Binding-site contacts:
Ligand atom C1 contacts residue PRO66 of chain 1.A at 4.4 Å (hydrophobic).
Ligand atom C18 contacts residue TRD1 of chain 1.M at 4.3 Å.
Ligand atom C43 contacts residue PHE489 of chain 1.A at 4.1 Å (hydrophobic).
Ligand atom C40 contacts residue PHE486 of chain 1.A at 3.6 Å (hydrophobic).
Ligand atom C57 contacts residue PHE46 of chain 1.A at 4.2 Å (hydrophobic).
Ligand atom O5 contacts residue PHE46 of chain 1.A at 4.1 Å.
Ligand atom C28 contacts residue MET37 of chain 1.A at 4.3 Å (hydrophobic).
Ligand atom C31 contacts residue TRD1 of chain 1.M at 3.9 Å.
Ligand atom O16 contacts residue PRO66 of chain 1.A at 4.1 Å.
Ligand atom C37 contacts residue PHE489 of chain 1.A at 4.1 Å (hydrophobic).
Ligand atom C25 contacts residue TRD1 of chain 1.M at 3.7 Å.
Ligand atom O61 contacts residue GLN45 of chain 1.A at 3.4 Å (h-bond).
Ligand atom O16 contacts residue MET40 of chain 1.A at 4.4 Å.
Ligand atom C19 contacts residue TRD1 of chain 1.M at 3.7 Å.
Ligand atom C25 contacts residue MET37 of chain 1.A at 4.2 Å (hydrophobic).
Ligand atom C22 contacts residue PHE486 of chain 1.A at 4.3 Å (hydrophobic).
Ligand atom C6 contacts residue PRO66 of chain 1.A at 4.4 Å (hydrophobic).
Ligand atom C31 contacts residue PHE486 of chain 1.A at 4.4 Å (hydrophobic).
Ligand atom C19 contacts residue MET40 of chain 1.A at 4.0 Å (hydrophobic).
Ligand atom O5 contacts residue PRO66 of chain 1.A at 4.1 Å.
Ligand atom C34 contacts residue PHE486 of chain 1.A at 3.6 Å (hydrophobic).
Ligand atom O61 contacts residue PHE46 of chain 1.A at 3.6 Å.
Ligand atom C6 contacts residue MET40 of chain 1.A at 4.3 Å (hydrophobic).
Ligand atom O61 contacts residue MET37 of chain 1.A at 3.9 Å.
Ligand atom O55 contacts residue TRD1 of chain 1.M at 4.2 Å.
Ligand atom O5 contacts residue MET40 of chain 1.A at 4.0 Å.
Ligand atom O61 contacts residue ALA41 of chain 1.A at 3.8 Å.
Ligand atom C22 contacts residue MET40 of chain 1.A at 4.2 Å (hydrophobic).
Ligand atom C57 contacts residue GLN45 of chain 1.A at 3.7 Å.
Ligand atom C22 contacts residue TRD1 of chain 1.M at 4.4 Å.
Ligand atom C1 contacts residue TRD1 of chain 1.M at 3.9 Å.
Ligand atom C40 contacts residue PHE489 of chain 1.A at 3.8 Å (hydrophobic).
Ligand atom O16 contacts residue TRD1 of chain 1.M at 3.6 Å.
Ligand atom O61 contacts residue MET40 of chain 1.A at 3.9 Å.
Ligand atom C57 contacts residue ALA41 of chain 1.A at 4.3 Å (hydrophobic).
Ligand atom O49 contacts residue TRD1 of chain 1.M at 3.7 Å.
Ligand atom C43 contacts residue PHE486 of chain 1.A at 4.2 Å (hydrophobic).
Ligand atom C19 contacts residue PHE46 of chain 1.A at 4.4 Å (hydrophobic).
Ligand atom C18 contacts residue MET40 of chain 1.A at 3.6 Å (hydrophobic).
Ligand atom C28 contacts residue PHE486 of chain 1.A at 3.7 Å (hydrophobic).

This small molecule binds to this protein.
Small molecule (SMILES): CCCCCCCCCCO[C@@H]1O[C@H](CO)[C@@H](O[C@H]2O[C@H](CO)[C@@H](O)[C@H](O)[C@H]2O)[C@H](O)[C@H]1O

Sequence of chain 1.A:
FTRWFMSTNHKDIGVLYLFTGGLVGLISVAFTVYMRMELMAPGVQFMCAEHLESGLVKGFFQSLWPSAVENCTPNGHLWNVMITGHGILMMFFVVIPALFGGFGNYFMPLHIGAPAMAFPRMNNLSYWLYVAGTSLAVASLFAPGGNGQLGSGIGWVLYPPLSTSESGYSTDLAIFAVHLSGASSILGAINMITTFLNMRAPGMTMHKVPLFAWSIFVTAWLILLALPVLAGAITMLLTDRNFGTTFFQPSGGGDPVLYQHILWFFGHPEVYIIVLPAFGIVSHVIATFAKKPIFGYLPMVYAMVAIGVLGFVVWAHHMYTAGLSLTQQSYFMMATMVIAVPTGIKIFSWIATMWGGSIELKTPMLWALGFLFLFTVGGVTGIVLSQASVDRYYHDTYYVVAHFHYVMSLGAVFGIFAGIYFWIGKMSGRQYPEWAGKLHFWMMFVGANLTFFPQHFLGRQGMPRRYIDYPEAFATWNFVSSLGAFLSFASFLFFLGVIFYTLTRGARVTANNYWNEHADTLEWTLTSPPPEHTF